Binding-site contacts:
Ligand atom C6 contacts residue VAL45 of chain 2.A at 3.7 Å (hydrophobic).
Ligand atom C15 contacts residue GLN72 of chain 1.A at 3.6 Å.
Ligand atom C13 contacts residue ARG309 of chain 1.A at 3.7 Å.
Ligand atom O4A contacts residue ARG310 of chain 1.A at 3.1 Å (salt-bridge).
Ligand atom O3A contacts residue PHE196 of chain 1.A at 3.6 Å.
Ligand atom C14 contacts residue ARG310 of chain 1.A at 3.5 Å.
Ligand atom CL2 contacts residue ARG242 of chain 1.A at 3.9 Å.
Ligand atom C19 contacts residue ILE68 of chain 1.A at 3.9 Å (hydrophobic).
Ligand atom C4 contacts residue LYS41 of chain 2.A at 3.6 Å.
Ligand atom CL2 contacts residue ASP227 of chain 1.A at 3.8 Å.
Ligand atom O3A contacts residue ARG310 of chain 1.A at 2.7 Å (salt-bridge).
Ligand atom C18 contacts residue GLN71 of chain 1.A at 3.7 Å.
Ligand atom C5 contacts residue PHE196 of chain 1.A at 3.7 Å (hydrophobic).
Ligand atom O4B contacts residue ARG310 of chain 1.A at 3.8 Å.
Ligand atom C5 contacts residue VAL45 of chain 2.A at 3.7 Å (hydrophobic).
Ligand atom C21 contacts residue TRP67 of chain 1.A at 3.8 Å (hydrophobic).
Ligand atom C3 contacts residue LYS41 of chain 2.A at 4.0 Å.
Ligand atom CL2 contacts residue ARG193 of chain 1.A at 2.8 Å.
Ligand atom C15 contacts residue TYR75 of chain 1.A at 4.0 Å (hydrophobic).
Ligand atom C15 contacts residue GLN71 of chain 1.A at 3.5 Å.
Ligand atom C20 contacts residue VAL40 of chain 2.A at 3.3 Å (hydrophobic).
Ligand atom O4B contacts residue ARG309 of chain 1.A at 3.0 Å (salt-bridge).
Ligand atom C17 contacts residue TYR75 of chain 1.A at 3.4 Å (hydrophobic).
Ligand atom O8 contacts residue GLN71 of chain 1.A at 3.6 Å.
Ligand atom C3 contacts residue GLU195 of chain 1.A at 3.9 Å.
Ligand atom O3A contacts residue ARG242 of chain 1.A at 3.8 Å.
Ligand atom C13 contacts residue ARG310 of chain 1.A at 3.4 Å.
Ligand atom O4A contacts residue ARG81 of chain 1.A at 3.9 Å.
Ligand atom O3A contacts residue ARG309 of chain 1.A at 2.5 Å (salt-bridge).
Ligand atom C16 contacts residue TYR75 of chain 1.A at 3.9 Å (hydrophobic).
Ligand atom C2 contacts residue PHE196 of chain 1.A at 3.9 Å (hydrophobic).
Ligand atom C4 contacts residue PHE196 of chain 1.A at 3.7 Å (hydrophobic).
Ligand atom O3B contacts residue ARG310 of chain 1.A at 3.5 Å (salt-bridge).
Ligand atom C21 contacts residue GLN71 of chain 1.A at 3.9 Å.
Ligand atom C3 contacts residue PHE196 of chain 1.A at 3.7 Å (hydrophobic).
Ligand atom C4 contacts residue GLU195 of chain 1.A at 3.8 Å.
Ligand atom C13 contacts residue PHE196 of chain 1.A at 3.9 Å (hydrophobic).
Ligand atom O3B contacts residue ARG242 of chain 1.A at 3.3 Å (salt-bridge).
Ligand atom C20 contacts residue LYS41 of chain 2.A at 4.0 Å.
Ligand atom C8 contacts residue GLN71 of chain 1.A at 3.8 Å.

Sequence of chain 2.A:
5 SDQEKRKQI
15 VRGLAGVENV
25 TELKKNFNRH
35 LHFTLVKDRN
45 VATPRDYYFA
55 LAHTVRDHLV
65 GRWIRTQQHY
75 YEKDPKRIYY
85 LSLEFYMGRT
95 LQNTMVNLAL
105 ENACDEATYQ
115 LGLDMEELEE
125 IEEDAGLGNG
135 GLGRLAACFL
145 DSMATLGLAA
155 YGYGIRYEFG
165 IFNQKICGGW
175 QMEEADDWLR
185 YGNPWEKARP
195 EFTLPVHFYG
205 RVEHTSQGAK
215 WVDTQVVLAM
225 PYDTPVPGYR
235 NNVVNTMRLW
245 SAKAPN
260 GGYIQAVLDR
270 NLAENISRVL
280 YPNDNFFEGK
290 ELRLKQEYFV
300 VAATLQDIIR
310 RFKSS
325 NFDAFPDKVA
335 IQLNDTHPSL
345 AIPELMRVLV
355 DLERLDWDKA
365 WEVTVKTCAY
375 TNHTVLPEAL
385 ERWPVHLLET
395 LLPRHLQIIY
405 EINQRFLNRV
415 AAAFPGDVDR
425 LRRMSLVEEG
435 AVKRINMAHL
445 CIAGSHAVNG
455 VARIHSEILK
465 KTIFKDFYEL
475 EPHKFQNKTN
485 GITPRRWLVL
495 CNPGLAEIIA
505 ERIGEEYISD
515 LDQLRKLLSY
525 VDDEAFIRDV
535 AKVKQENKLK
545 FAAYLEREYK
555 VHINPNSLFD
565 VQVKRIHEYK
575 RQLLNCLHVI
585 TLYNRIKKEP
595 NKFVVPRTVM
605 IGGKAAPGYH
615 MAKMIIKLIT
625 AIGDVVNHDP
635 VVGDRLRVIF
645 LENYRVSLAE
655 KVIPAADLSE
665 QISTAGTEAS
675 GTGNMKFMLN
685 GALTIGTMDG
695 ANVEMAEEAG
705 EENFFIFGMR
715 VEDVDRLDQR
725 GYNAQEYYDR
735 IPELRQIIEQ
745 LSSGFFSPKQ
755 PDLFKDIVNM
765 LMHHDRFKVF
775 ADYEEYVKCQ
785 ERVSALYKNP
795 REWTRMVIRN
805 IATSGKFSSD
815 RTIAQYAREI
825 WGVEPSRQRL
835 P

This protein binds this small molecule.
Small molecule (SMILES): CC[n+]1c(C)c(C(=O)OC(C)C)c(-c2ccccc2Cl)c(C(=O)O)c1C(=O)O

Sequence of chain 1.A:
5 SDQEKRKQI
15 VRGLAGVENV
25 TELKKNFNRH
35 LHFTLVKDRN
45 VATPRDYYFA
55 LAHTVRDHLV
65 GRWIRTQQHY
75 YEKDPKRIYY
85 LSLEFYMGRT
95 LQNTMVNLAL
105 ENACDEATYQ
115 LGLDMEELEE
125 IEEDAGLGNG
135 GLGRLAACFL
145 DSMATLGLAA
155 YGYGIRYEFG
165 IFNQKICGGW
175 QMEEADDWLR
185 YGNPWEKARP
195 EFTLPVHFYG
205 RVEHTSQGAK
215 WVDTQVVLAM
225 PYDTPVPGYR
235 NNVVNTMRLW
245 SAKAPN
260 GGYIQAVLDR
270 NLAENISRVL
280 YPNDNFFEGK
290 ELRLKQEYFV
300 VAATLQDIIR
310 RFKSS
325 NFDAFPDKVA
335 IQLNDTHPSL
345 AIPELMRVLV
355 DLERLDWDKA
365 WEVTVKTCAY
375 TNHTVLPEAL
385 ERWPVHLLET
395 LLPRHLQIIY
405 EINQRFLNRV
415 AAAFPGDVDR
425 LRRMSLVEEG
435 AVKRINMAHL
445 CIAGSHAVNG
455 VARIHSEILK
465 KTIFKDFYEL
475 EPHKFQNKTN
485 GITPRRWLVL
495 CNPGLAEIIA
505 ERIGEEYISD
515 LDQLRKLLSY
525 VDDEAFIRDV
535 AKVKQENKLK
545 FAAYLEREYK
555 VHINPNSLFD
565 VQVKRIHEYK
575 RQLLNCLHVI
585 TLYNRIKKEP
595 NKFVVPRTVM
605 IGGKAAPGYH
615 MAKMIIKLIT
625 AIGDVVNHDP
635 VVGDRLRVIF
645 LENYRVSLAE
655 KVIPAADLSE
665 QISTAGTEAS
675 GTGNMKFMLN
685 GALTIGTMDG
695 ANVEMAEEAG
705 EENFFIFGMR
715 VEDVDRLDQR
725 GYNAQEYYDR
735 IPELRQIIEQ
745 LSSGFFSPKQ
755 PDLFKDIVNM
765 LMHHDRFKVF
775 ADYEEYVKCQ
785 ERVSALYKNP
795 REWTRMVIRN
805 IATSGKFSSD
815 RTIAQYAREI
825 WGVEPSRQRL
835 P